A small-molecule ligand and the protein it binds are described below.
Small molecule (SMILES): Nc1ncnc2c1ncn2[C@@H]1O[C@H](CO)[C@@H](O[P](=O)(O)OC[C@H]2O[C@@H](n3ccc(=O)[nH]c3=O)[C@H](O)[C@@H]2OP(=O)(O)O)[C@H]1O

Binding-site contacts:
Ligand atom O4U contacts residue GLY22 of chain 1.A at 3.0 Å (h-bond).
Ligand atom O2X contacts residue GLY44 of chain 1.A at 2.8 Å (h-bond).
Ligand atom O2U contacts residue TYR54 of chain 1.A at 3.2 Å.
Ligand atom N7A contacts residue TYR27 of chain 1.A at 3.6 Å.
Ligand atom O4U contacts residue TYR54 of chain 1.A at 3.5 Å (h-bond).
Ligand atom O5B contacts residue HIS21 of chain 1.A at 3.5 Å.
Ligand atom O4D contacts residue TYR65 of chain 1.A at 3.1 Å.
Ligand atom C2U contacts residue TYR54 of chain 1.A at 3.5 Å (hydrophobic).
Ligand atom O3D contacts residue GLY44 of chain 1.A at 2.8 Å (h-bond).
Ligand atom C2B contacts residue HIS21 of chain 1.A at 3.2 Å.
Ligand atom N1A contacts residue ILE35 of chain 1.A at 3.6 Å.
Ligand atom N6A contacts residue ILE31 of chain 1.A at 3.0 Å.
Ligand atom O3X contacts residue GLY44 of chain 1.A at 3.2 Å (h-bond).
Ligand atom O1A contacts residue LYS24 of chain 1.A at 3.3 Å.
Ligand atom O2X contacts residue ASN45 of chain 1.A at 3.4 Å (h-bond).
Ligand atom N1A contacts residue GLN36 of chain 1.A at 3.6 Å (h-bond).
Ligand atom O2X contacts residue THR42 of chain 1.A at 3.1 Å.
Ligand atom C4U contacts residue TYR54 of chain 1.A at 3.4 Å (hydrophobic).
Ligand atom C6U contacts residue TYR65 of chain 1.A at 3.5 Å (hydrophobic).
Ligand atom N1U contacts residue TYR65 of chain 1.A at 3.5 Å.
Ligand atom O1A contacts residue ASN69 of chain 1.A at 3.0 Å (h-bond).
Ligand atom O2D contacts residue TYR54 of chain 1.A at 3.4 Å.
Ligand atom C2A contacts residue GLN36 of chain 1.A at 3.6 Å.
Ligand atom O2B contacts residue HIS21 of chain 1.A at 3.1 Å (h-bond).
Ligand atom O2D contacts residue GLY44 of chain 1.A at 3.1 Å (h-bond).
Ligand atom O4U contacts residue HIS21 of chain 1.A at 3.2 Å.
Ligand atom C1D contacts residue TYR65 of chain 1.A at 3.5 Å (hydrophobic).
Ligand atom C6A contacts residue ILE31 of chain 1.A at 3.3 Å (hydrophobic).
Ligand atom O2U contacts residue TYR65 of chain 1.A at 3.6 Å.
Ligand atom N1A contacts residue GLY34 of chain 1.A at 3.6 Å.
Ligand atom N6A contacts residue GLY34 of chain 1.A at 2.9 Å (h-bond).
Ligand atom C4U contacts residue GLY22 of chain 1.A at 3.6 Å.
Ligand atom PU contacts residue GLY44 of chain 1.A at 2.9 Å.
Ligand atom C2U contacts residue TYR65 of chain 1.A at 3.4 Å (hydrophobic).
Ligand atom C6U contacts residue HIS21 of chain 1.A at 3.5 Å.
Ligand atom O2B contacts residue GLY22 of chain 1.A at 3.5 Å (h-bond).
Ligand atom C5U contacts residue GLY22 of chain 1.A at 3.3 Å.
Ligand atom C2A contacts residue PHE53 of chain 1.A at 3.6 Å (hydrophobic).
Ligand atom N3U contacts residue TYR54 of chain 1.A at 3.4 Å (h-bond).
Ligand atom C5U contacts residue HIS21 of chain 1.A at 3.1 Å.

Sequence of chain 1.A:
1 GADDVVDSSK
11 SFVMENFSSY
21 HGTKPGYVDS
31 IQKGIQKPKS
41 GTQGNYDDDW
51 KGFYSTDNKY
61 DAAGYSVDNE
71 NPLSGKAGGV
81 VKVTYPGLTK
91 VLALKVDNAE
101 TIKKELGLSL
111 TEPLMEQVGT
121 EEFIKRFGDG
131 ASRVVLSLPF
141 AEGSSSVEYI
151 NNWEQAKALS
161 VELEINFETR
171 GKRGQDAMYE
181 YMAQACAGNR